Binding-site contacts:
Ligand atom OAF contacts residue LYS74 of chain 1.B at 3.2 Å.
Ligand atom CAQ contacts residue LYS74 of chain 1.B at 4.0 Å.
Ligand atom OAF contacts residue ARG70 of chain 1.B at 3.2 Å.
Ligand atom CAQ contacts residue ARG70 of chain 1.B at 4.3 Å.
Ligand atom N contacts residue LYS74 of chain 1.B at 4.1 Å.
Ligand atom CAA contacts residue ARG70 of chain 1.B at 3.9 Å.
Ligand atom OAM contacts residue ARG70 of chain 1.B at 3.4 Å.
Ligand atom OAH contacts residue LYS74 of chain 1.B at 3.5 Å (salt-bridge).
Ligand atom NAX contacts residue LYS74 of chain 1.B at 3.9 Å.
Ligand atom O contacts residue LYS74 of chain 1.B at 4.2 Å.
Ligand atom CA contacts residue LYS74 of chain 1.B at 2.9 Å.
Ligand atom CB contacts residue LYS74 of chain 1.B at 3.0 Å.
Ligand atom C contacts residue LYS74 of chain 1.B at 3.6 Å.

This protein binds this small molecule.
Small molecule (SMILES): COc1cccc(OC)c1C(=O)N[C@@H]1C(=O)N2[C@@H]1SC(C)(C)[C@@H]2C(=O)O

Sequence of chain 1.B:
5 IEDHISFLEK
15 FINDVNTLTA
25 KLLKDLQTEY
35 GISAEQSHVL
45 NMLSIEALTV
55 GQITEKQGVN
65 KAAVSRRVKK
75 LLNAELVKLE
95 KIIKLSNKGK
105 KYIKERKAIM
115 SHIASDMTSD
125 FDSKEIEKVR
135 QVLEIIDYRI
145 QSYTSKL